Binding-site contacts:
Ligand atom O3 contacts residue LEU479 of chain 1.D at 3.5 Å.
Ligand atom C3 contacts residue PRO498 of chain 1.D at 3.8 Å (hydrophobic).
Ligand atom C3 contacts residue CYS75 of chain 1.D at 3.1 Å (hydrophobic).
Ligand atom N1 contacts residue SER499 of chain 1.D at 2.6 Å (h-bond).
Ligand atom N1 contacts residue PRO498 of chain 1.D at 3.4 Å.
Ligand atom N2 contacts residue PRO475 of chain 1.D at 3.5 Å.
Ligand atom C3 contacts residue HIS79 of chain 1.D at 3.5 Å.
Ligand atom C3 contacts residue CYS546 of chain 1.D at 3.0 Å (hydrophobic).
Ligand atom FE contacts residue NI1 of chain 1.Y at 2.5 Å.
Ligand atom C2 contacts residue NI1 of chain 1.Y at 3.8 Å.
Ligand atom O3 contacts residue HIS79 of chain 1.D at 3.5 Å (h-bond).
Ligand atom N2 contacts residue CYS75 of chain 1.D at 3.5 Å.
Ligand atom N1 contacts residue ARG476 of chain 1.D at 3.7 Å.
Ligand atom C1 contacts residue VAL497 of chain 1.D at 3.5 Å (hydrophobic).
Ligand atom N1 contacts residue VAL497 of chain 1.D at 3.6 Å.
Ligand atom C2 contacts residue ALA474 of chain 1.D at 3.9 Å (hydrophobic).
Ligand atom FE contacts residue CYS75 of chain 1.D at 2.3 Å.
Ligand atom O3 contacts residue CYS546 of chain 1.D at 3.9 Å.
Ligand atom N1 contacts residue CYS546 of chain 1.D at 3.6 Å.
Ligand atom C1 contacts residue CYS546 of chain 1.D at 3.1 Å (hydrophobic).
Ligand atom C2 contacts residue CYS75 of chain 1.D at 3.1 Å (hydrophobic).
Ligand atom C3 contacts residue VAL78 of chain 1.D at 3.8 Å (hydrophobic).
Ligand atom C1 contacts residue PRO498 of chain 1.D at 3.6 Å (hydrophobic).
Ligand atom O3 contacts residue CYS75 of chain 1.D at 4.0 Å.
Ligand atom N2 contacts residue ALA474 of chain 1.D at 3.4 Å.
Ligand atom N1 contacts residue CSO543 of chain 1.D at 3.7 Å.
Ligand atom C1 contacts residue SER499 of chain 1.D at 3.6 Å.
Ligand atom C3 contacts residue VAL497 of chain 1.D at 3.4 Å (hydrophobic).
Ligand atom C1 contacts residue CSO543 of chain 1.D at 3.7 Å.
Ligand atom C1 contacts residue NI1 of chain 1.Y at 3.7 Å.
Ligand atom C2 contacts residue ARG476 of chain 1.D at 3.5 Å.
Ligand atom C3 contacts residue NI1 of chain 1.Y at 4.1 Å.
Ligand atom O3 contacts residue VAL497 of chain 1.D at 3.3 Å.
Ligand atom C1 contacts residue ARG476 of chain 1.D at 3.6 Å.
Ligand atom FE contacts residue CYS546 of chain 1.D at 2.4 Å.
Ligand atom O3 contacts residue PRO498 of chain 1.D at 3.7 Å.
Ligand atom O3 contacts residue ALA474 of chain 1.D at 3.8 Å.
Ligand atom FE contacts residue CSO543 of chain 1.D at 4.1 Å.
Ligand atom O3 contacts residue VAL78 of chain 1.D at 3.6 Å.
Ligand atom N2 contacts residue ARG476 of chain 1.D at 2.9 Å (salt-bridge).

A protein and the small-molecule ligand that binds it are described below.
Small molecule (SMILES): N#C[Fe](=C=O)C#N

Sequence of chain 1.D:
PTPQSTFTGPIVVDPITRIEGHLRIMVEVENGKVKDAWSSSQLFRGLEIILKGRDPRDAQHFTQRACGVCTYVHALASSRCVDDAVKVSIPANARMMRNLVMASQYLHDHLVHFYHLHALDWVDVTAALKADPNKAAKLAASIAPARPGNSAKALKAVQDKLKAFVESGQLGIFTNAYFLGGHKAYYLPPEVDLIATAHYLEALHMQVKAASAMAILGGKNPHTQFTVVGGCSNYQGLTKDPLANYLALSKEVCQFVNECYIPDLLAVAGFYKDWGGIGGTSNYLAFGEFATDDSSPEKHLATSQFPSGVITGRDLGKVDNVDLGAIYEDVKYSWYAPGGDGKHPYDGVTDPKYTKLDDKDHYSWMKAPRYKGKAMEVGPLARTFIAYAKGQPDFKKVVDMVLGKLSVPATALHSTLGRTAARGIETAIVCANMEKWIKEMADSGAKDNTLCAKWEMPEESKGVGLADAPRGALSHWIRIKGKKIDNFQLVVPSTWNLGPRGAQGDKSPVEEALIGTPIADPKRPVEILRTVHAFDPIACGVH